Binding-site contacts:
Ligand atom O5 contacts residue LYS193 of chain 31.A at 3.6 Å.
Ligand atom O6S contacts residue LYS193 of chain 31.A at 3.4 Å.
Ligand atom O3 contacts residue ASP59 of chain 35.C at 4.0 Å.
Ligand atom O5S contacts residue ARG56 of chain 35.C at 3.6 Å (salt-bridge).
Ligand atom O5S contacts residue ASN88 of chain 35.C at 3.0 Å (h-bond).
Ligand atom O2S contacts residue ARG56 of chain 35.C at 4.1 Å.
Ligand atom C3 contacts residue ARG56 of chain 35.C at 3.9 Å.
Ligand atom S1 contacts residue ASP59 of chain 35.C at 3.7 Å.
Ligand atom S2 contacts residue ARG56 of chain 35.C at 3.4 Å (salt-bridge).
Ligand atom S2 contacts residue ASN88 of chain 35.C at 4.0 Å.
Ligand atom O1S contacts residue ASP59 of chain 35.C at 3.0 Å.
Ligand atom C1 contacts residue ASP133 of chain 31.B at 4.0 Å.
Ligand atom O3 contacts residue ARG56 of chain 35.C at 3.9 Å.
Ligand atom O2S contacts residue ASP58 of chain 35.C at 2.3 Å (salt-bridge).
Ligand atom O6 contacts residue ARG135 of chain 31.B at 3.6 Å.
Ligand atom O6S contacts residue ARG135 of chain 31.B at 3.7 Å.
Ligand atom C5 contacts residue ARG135 of chain 31.B at 4.1 Å.
Ligand atom O3S contacts residue THR134 of chain 31.B at 3.3 Å (h-bond).
Ligand atom O6S contacts residue ASN88 of chain 35.C at 3.9 Å.
Ligand atom S1 contacts residue ASP58 of chain 35.C at 3.7 Å.
Ligand atom O6B contacts residue LYS193 of chain 31.A at 4.1 Å.
Ligand atom O4S contacts residue ARG56 of chain 35.C at 2.5 Å (salt-bridge).
Ligand atom C6 contacts residue ARG135 of chain 31.B at 3.8 Å.
Ligand atom C3 contacts residue LYS193 of chain 31.A at 3.6 Å.
Ligand atom N2 contacts residue ARG56 of chain 35.C at 3.9 Å.
Ligand atom C2 contacts residue LYS193 of chain 31.A at 3.6 Å.
Ligand atom O4 contacts residue THR195 of chain 31.A at 3.7 Å.
Ligand atom C4 contacts residue LYS193 of chain 31.A at 3.4 Å.
Ligand atom O3S contacts residue LYS193 of chain 31.A at 3.1 Å (salt-bridge).
Ligand atom O2S contacts residue ASP59 of chain 35.C at 3.2 Å.
Ligand atom O3 contacts residue LYS193 of chain 31.A at 2.8 Å (salt-bridge).
Ligand atom O5 contacts residue ARG135 of chain 31.B at 3.2 Å.
Ligand atom O5S contacts residue ARG135 of chain 31.B at 3.6 Å.
Ligand atom C5 contacts residue THR134 of chain 31.B at 3.9 Å.
Ligand atom S2 contacts residue ARG135 of chain 31.B at 4.0 Å.
Ligand atom O6 contacts residue LYS193 of chain 31.A at 3.5 Å.
Ligand atom C6 contacts residue THR134 of chain 31.B at 3.5 Å.
Ligand atom O1S contacts residue ASP58 of chain 35.C at 4.1 Å.
Ligand atom O1 contacts residue ASP133 of chain 31.B at 4.1 Å.
Ligand atom O6S contacts residue ARG56 of chain 35.C at 3.7 Å.

Sequence of chain 35.C:
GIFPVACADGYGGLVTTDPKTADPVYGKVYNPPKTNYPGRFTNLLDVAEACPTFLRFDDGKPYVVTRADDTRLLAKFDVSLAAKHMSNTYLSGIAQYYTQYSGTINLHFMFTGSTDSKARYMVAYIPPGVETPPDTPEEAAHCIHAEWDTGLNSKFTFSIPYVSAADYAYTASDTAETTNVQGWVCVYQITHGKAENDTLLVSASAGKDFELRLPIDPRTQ

The protein below binds the small molecule below.
Small molecule (SMILES): O=C(O)[C@@H]1O[C@@H](O[C@H]2[C@H](O)[C@@H](NS(=O)(=O)O)[C@@H](O)O[C@@H]2COS(=O)(=O)O)[C@H](OS(=O)(=O)O)[C@@H](O)[C@@H]1O[C@H]1O[C@H](COS(=O)(=O)O)[C@@H](O)[C@H](O)[C@H]1NS(=O)(=O)O

Sequence of chain 31.B:
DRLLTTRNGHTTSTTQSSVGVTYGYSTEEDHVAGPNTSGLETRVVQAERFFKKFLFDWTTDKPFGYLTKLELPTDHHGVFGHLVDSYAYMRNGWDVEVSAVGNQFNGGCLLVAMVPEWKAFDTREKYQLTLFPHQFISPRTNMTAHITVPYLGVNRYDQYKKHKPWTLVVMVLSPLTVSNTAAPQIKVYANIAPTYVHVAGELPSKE

Sequence of chain 31.A:
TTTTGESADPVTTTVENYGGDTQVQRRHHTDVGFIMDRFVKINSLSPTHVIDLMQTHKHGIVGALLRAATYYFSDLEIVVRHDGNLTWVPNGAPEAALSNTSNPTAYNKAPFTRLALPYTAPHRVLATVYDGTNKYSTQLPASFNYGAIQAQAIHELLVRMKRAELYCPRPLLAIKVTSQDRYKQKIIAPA